Binding-site contacts:
Ligand atom C8 contacts residue ILE354 of chain 1.H at 4.1 Å (hydrophobic).
Ligand atom C7 contacts residue ILE385 of chain 1.H at 4.4 Å (hydrophobic).
Ligand atom N2 contacts residue ASN64 of chain 1.H at 4.3 Å.
Ligand atom O5 contacts residue ASN64 of chain 1.H at 2.9 Å (h-bond).
Ligand atom C1 contacts residue ASN64 of chain 1.H at 2.6 Å.
Ligand atom O7 contacts residue ASN64 of chain 1.H at 4.0 Å.
Ligand atom O1 contacts residue ILE354 of chain 1.H at 4.0 Å.
Ligand atom O1 contacts residue ASN64 of chain 1.H at 2.8 Å (h-bond).
Ligand atom O7 contacts residue ILE354 of chain 1.H at 4.3 Å.
Ligand atom C5 contacts residue ASN64 of chain 1.H at 4.2 Å.
Ligand atom C8 contacts residue ILE385 of chain 1.H at 3.2 Å (hydrophobic).
Ligand atom C7 contacts residue ILE354 of chain 1.H at 4.2 Å (hydrophobic).
Ligand atom N2 contacts residue ILE354 of chain 1.H at 3.9 Å.
Ligand atom C2 contacts residue ASN64 of chain 1.H at 3.8 Å.

Sequence of chain 1.H:
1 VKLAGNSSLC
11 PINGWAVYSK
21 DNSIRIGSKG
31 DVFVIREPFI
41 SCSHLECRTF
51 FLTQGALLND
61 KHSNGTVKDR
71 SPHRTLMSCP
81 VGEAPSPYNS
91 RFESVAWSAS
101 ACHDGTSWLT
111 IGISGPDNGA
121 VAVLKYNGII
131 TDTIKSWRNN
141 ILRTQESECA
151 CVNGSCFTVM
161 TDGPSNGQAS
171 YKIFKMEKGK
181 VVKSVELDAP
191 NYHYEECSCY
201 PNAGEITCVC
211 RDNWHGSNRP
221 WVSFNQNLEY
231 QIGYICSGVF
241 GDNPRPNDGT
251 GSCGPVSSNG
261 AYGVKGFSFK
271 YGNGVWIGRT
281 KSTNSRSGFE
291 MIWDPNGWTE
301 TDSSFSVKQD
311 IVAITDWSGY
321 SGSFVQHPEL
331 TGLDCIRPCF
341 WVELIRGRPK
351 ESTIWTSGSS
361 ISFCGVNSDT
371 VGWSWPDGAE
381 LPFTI

This small molecule binds to this protein.
Small molecule (SMILES): CC(=O)N[C@@H]1[C@@H](O)[C@H](O)[C@@H](CO)O[C@@H]1O